Binding-site contacts:
Ligand atom C3 contacts residue TYR40 of chain 1.A at 3.6 Å (hydrophobic).
Ligand atom C1 contacts residue TYR40 of chain 1.A at 3.0 Å (hydrophobic).
Ligand atom C2 contacts residue TYR40 of chain 1.A at 3.6 Å (hydrophobic).
Ligand atom O2B contacts residue ARG27 of chain 1.A at 2.7 Å (salt-bridge).
Ligand atom O1B contacts residue ARG26 of chain 1.A at 2.5 Å (salt-bridge).
Ligand atom O3A contacts residue GLY24 of chain 1.A at 3.7 Å.
Ligand atom O1A contacts residue ASN25 of chain 1.A at 3.2 Å (h-bond).
Ligand atom PB contacts residue ARG27 of chain 1.A at 3.8 Å.
Ligand atom O2B contacts residue ASN25 of chain 1.A at 3.7 Å.
Ligand atom C4 contacts residue ASN71 of chain 1.A at 3.5 Å.
Ligand atom C1 contacts residue ARG74 of chain 1.A at 3.4 Å.
Ligand atom C15 contacts residue PHE133 of chain 1.A at 3.2 Å (hydrophobic).
Ligand atom PA contacts residue GLY24 of chain 1.A at 3.7 Å.
Ligand atom PA contacts residue ASN25 of chain 1.A at 3.5 Å.
Ligand atom O1A contacts residue GLY24 of chain 1.A at 2.6 Å (h-bond).
Ligand atom O2A contacts residue TYR40 of chain 1.A at 2.6 Å.
Ligand atom O2B contacts residue ARG26 of chain 1.A at 3.2 Å (salt-bridge).
Ligand atom O3B contacts residue GLY24 of chain 1.A at 3.0 Å (h-bond).
Ligand atom C6 contacts residue TYR40 of chain 1.A at 3.7 Å (hydrophobic).
Ligand atom O2A contacts residue ARG26 of chain 1.A at 3.6 Å.
Ligand atom O2A contacts residue ASN25 of chain 1.A at 3.2 Å.
Ligand atom C4 contacts residue PHE82 of chain 1.A at 3.3 Å (hydrophobic).
Ligand atom C10 contacts residue CYS86 of chain 1.A at 3.2 Å (hydrophobic).
Ligand atom C10 contacts residue PHE82 of chain 1.A at 3.4 Å (hydrophobic).
Ligand atom C5 contacts residue TYR40 of chain 1.A at 3.6 Å (hydrophobic).
Ligand atom O1 contacts residue ASP23 of chain 1.A at 3.6 Å.
Ligand atom C6 contacts residue GLY66 of chain 1.A at 3.6 Å.
Ligand atom O3A contacts residue ASN25 of chain 1.A at 3.3 Å (h-bond).
Ligand atom PA contacts residue ASP23 of chain 1.A at 3.7 Å.
Ligand atom PB contacts residue GLY24 of chain 1.A at 3.6 Å.
Ligand atom C7 contacts residue GLY66 of chain 1.A at 3.6 Å.
Ligand atom C5 contacts residue GLY66 of chain 1.A at 3.1 Å.
Ligand atom C14 contacts residue TRP200 of chain 1.A at 3.7 Å (hydrophobic).
Ligand atom O1A contacts residue ASP23 of chain 1.A at 2.9 Å (salt-bridge).
Ligand atom O2B contacts residue GLY24 of chain 1.A at 3.4 Å.
Ligand atom O3B contacts residue ARG27 of chain 1.A at 2.9 Å (salt-bridge).
Ligand atom O3A contacts residue ARG26 of chain 1.A at 3.2 Å (salt-bridge).
Ligand atom C14 contacts residue GLY43 of chain 1.A at 3.5 Å.
Ligand atom O3B contacts residue ASP23 of chain 1.A at 3.1 Å (salt-bridge).
Ligand atom C11 contacts residue GLY43 of chain 1.A at 3.8 Å.

Sequence of chain 1.A:
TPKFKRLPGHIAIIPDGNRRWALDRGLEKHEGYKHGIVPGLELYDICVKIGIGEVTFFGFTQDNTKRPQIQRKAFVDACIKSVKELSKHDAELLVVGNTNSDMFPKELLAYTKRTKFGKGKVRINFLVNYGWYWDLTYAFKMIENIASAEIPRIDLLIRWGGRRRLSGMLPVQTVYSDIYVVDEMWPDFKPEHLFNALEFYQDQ

A small-molecule ligand and the protein it binds are described below.
Small molecule (SMILES): CC(C)=CCC/C(C)=C/CC/C(C)=C/CO[P](=O)(O)OP(=O)(O)O